Sequence of chain 1.C:
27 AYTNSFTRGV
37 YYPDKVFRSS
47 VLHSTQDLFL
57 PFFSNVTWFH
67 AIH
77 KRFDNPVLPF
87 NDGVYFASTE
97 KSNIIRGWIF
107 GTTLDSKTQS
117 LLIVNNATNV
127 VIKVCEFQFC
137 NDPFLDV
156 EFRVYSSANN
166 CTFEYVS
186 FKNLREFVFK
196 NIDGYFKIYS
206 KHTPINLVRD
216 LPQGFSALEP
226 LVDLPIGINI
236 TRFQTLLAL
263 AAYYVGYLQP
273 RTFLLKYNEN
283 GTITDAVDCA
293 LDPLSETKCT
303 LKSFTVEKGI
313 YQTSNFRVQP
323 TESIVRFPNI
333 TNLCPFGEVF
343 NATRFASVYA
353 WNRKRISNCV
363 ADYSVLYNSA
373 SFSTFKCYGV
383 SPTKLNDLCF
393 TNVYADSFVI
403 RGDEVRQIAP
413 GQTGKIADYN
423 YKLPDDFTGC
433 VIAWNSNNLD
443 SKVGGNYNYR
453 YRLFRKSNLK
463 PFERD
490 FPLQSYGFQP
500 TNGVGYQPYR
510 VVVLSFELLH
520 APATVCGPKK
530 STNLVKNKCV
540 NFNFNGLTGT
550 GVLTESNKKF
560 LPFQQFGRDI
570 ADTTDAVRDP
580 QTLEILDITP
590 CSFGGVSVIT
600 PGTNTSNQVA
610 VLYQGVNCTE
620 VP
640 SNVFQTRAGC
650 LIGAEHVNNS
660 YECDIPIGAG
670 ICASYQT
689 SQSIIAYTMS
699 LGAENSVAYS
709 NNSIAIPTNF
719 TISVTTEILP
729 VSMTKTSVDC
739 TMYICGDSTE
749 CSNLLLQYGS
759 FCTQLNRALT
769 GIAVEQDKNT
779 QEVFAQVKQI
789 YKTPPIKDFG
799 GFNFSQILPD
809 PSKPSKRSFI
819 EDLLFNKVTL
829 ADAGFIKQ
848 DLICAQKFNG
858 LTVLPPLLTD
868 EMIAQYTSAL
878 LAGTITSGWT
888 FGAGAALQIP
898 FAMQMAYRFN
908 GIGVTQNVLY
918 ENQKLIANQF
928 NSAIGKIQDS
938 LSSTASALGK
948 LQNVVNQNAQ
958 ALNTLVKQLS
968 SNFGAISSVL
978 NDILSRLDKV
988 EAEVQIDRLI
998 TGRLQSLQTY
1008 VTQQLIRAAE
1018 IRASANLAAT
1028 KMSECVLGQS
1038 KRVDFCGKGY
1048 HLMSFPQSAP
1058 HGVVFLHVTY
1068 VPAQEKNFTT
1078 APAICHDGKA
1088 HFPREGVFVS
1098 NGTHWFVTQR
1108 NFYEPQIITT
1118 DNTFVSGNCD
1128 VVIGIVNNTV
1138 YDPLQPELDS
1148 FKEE

Binding-site contacts:
Ligand atom C4 contacts residue ASN1074 of chain 1.C at 4.2 Å.
Ligand atom N2 contacts residue ASN1074 of chain 1.C at 2.9 Å (h-bond).
Ligand atom C8 contacts residue LYS1073 of chain 1.C at 3.6 Å.
Ligand atom C8 contacts residue GLU1072 of chain 1.C at 3.3 Å.
Ligand atom C5 contacts residue ASN1074 of chain 1.C at 3.6 Å.
Ligand atom C8 contacts residue ASN1074 of chain 1.C at 4.0 Å.
Ligand atom C7 contacts residue ASN1074 of chain 1.C at 3.3 Å.
Ligand atom C6 contacts residue ALA706 of chain 1.C at 4.2 Å (hydrophobic).
Ligand atom O7 contacts residue ASN1074 of chain 1.C at 3.2 Å (h-bond).
Ligand atom C1 contacts residue ASN1074 of chain 1.C at 1.4 Å.
Ligand atom C5 contacts residue ALA706 of chain 1.C at 3.9 Å (hydrophobic).
Ligand atom C3 contacts residue ASN1074 of chain 1.C at 3.8 Å.
Ligand atom C2 contacts residue ASN1074 of chain 1.C at 2.5 Å.
Ligand atom O5 contacts residue ASN1074 of chain 1.C at 2.3 Å (h-bond).

This small molecule binds to this protein.
Small molecule (SMILES): CC(=O)N[C@@H]1[C@@H](O)[C@H](O)[C@@H](CO)O[C@H]1O